Binding-site contacts:
Ligand atom N contacts residue GLN109 of chain 1.D at 3.5 Å.
Ligand atom CA contacts residue LLP82 of chain 1.D at 4.1 Å.
Ligand atom CE2 contacts residue GLY184 of chain 1.D at 4.2 Å.
Ligand atom CD1 contacts residue HIS110 of chain 1.D at 3.9 Å.
Ligand atom CE2 contacts residue GLU104 of chain 1.D at 4.0 Å.
Ligand atom O contacts residue GLY106 of chain 1.D at 3.0 Å (h-bond).
Ligand atom NE1 contacts residue SER185 of chain 1.D at 3.9 Å.
Ligand atom CB contacts residue LLP82 of chain 1.D at 3.9 Å.
Ligand atom CH2 contacts residue SER185 of chain 1.D at 4.1 Å.
Ligand atom CH2 contacts residue TYR301 of chain 1.D at 3.6 Å (hydrophobic).
Ligand atom CH2 contacts residue VAL187 of chain 1.D at 3.9 Å (hydrophobic).
Ligand atom O contacts residue ALA107 of chain 1.D at 3.5 Å (h-bond).
Ligand atom NE1 contacts residue GLY184 of chain 1.D at 3.5 Å.
Ligand atom CD1 contacts residue GLY184 of chain 1.D at 3.7 Å.
Ligand atom CG contacts residue GLY184 of chain 1.D at 4.1 Å.
Ligand atom NE1 contacts residue GLU104 of chain 1.D at 3.0 Å (salt-bridge).
Ligand atom CE3 contacts residue GLY298 of chain 1.D at 4.3 Å.
Ligand atom C contacts residue ALA107 of chain 1.D at 3.5 Å (hydrophobic).
Ligand atom C contacts residue THR105 of chain 1.D at 3.5 Å.
Ligand atom C contacts residue GLY106 of chain 1.D at 3.3 Å.
Ligand atom CZ3 contacts residue GLY228 of chain 1.D at 4.1 Å.
Ligand atom CZ3 contacts residue TYR301 of chain 1.D at 3.5 Å (hydrophobic).
Ligand atom N contacts residue HIS110 of chain 1.D at 3.7 Å.
Ligand atom CA contacts residue HIS110 of chain 1.D at 3.7 Å.
Ligand atom N contacts residue ALA107 of chain 1.D at 3.6 Å.
Ligand atom OXT contacts residue GLY106 of chain 1.D at 2.8 Å (h-bond).
Ligand atom CZ2 contacts residue SER185 of chain 1.D at 3.8 Å.
Ligand atom C contacts residue GLY108 of chain 1.D at 4.2 Å.
Ligand atom OXT contacts residue THR105 of chain 1.D at 2.5 Å (h-bond).
Ligand atom CE2 contacts residue SER185 of chain 1.D at 4.0 Å.
Ligand atom O contacts residue LEU161 of chain 1.D at 4.2 Å.
Ligand atom CA contacts residue THR105 of chain 1.D at 4.3 Å.
Ligand atom OXT contacts residue GLN109 of chain 1.D at 4.0 Å.
Ligand atom N contacts residue LLP82 of chain 1.D at 3.5 Å (h-bond).
Ligand atom O contacts residue THR105 of chain 1.D at 4.0 Å.
Ligand atom CZ2 contacts residue VAL187 of chain 1.D at 3.7 Å (hydrophobic).
Ligand atom OXT contacts residue GLY108 of chain 1.D at 3.1 Å (h-bond).
Ligand atom OXT contacts residue ALA107 of chain 1.D at 3.1 Å (h-bond).
Ligand atom OXT contacts residue HIS110 of chain 1.D at 4.1 Å.
Ligand atom CD1 contacts residue GLU104 of chain 1.D at 3.7 Å.

This small molecule binds to this protein.
Small molecule (SMILES): N[C@@H](Cc1c[nH]c2ccccc12)C(=O)O

Sequence of chain 1.D:
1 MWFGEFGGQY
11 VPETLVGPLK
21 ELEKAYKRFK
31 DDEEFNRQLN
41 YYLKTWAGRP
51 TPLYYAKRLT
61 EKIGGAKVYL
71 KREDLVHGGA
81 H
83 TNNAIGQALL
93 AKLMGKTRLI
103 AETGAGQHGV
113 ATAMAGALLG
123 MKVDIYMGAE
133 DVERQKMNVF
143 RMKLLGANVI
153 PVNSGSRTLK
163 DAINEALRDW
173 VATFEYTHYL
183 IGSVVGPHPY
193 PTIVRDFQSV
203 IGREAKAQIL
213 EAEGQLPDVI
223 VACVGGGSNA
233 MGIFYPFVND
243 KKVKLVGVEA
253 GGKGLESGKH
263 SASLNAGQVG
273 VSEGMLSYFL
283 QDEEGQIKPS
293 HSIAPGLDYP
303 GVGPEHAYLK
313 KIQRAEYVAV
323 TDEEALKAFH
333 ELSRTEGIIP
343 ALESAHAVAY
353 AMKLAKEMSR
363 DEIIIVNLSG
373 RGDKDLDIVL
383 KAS